This protein binds this small molecule.
Small molecule (SMILES): CC(=O)N[C@H]1[C@H](O[C@H]2[C@H](O)[C@@H](NC(C)=O)CO[C@@H]2CO)O[C@H](CO)[C@@H](O)[C@@H]1O

Sequence of chain 1.A:
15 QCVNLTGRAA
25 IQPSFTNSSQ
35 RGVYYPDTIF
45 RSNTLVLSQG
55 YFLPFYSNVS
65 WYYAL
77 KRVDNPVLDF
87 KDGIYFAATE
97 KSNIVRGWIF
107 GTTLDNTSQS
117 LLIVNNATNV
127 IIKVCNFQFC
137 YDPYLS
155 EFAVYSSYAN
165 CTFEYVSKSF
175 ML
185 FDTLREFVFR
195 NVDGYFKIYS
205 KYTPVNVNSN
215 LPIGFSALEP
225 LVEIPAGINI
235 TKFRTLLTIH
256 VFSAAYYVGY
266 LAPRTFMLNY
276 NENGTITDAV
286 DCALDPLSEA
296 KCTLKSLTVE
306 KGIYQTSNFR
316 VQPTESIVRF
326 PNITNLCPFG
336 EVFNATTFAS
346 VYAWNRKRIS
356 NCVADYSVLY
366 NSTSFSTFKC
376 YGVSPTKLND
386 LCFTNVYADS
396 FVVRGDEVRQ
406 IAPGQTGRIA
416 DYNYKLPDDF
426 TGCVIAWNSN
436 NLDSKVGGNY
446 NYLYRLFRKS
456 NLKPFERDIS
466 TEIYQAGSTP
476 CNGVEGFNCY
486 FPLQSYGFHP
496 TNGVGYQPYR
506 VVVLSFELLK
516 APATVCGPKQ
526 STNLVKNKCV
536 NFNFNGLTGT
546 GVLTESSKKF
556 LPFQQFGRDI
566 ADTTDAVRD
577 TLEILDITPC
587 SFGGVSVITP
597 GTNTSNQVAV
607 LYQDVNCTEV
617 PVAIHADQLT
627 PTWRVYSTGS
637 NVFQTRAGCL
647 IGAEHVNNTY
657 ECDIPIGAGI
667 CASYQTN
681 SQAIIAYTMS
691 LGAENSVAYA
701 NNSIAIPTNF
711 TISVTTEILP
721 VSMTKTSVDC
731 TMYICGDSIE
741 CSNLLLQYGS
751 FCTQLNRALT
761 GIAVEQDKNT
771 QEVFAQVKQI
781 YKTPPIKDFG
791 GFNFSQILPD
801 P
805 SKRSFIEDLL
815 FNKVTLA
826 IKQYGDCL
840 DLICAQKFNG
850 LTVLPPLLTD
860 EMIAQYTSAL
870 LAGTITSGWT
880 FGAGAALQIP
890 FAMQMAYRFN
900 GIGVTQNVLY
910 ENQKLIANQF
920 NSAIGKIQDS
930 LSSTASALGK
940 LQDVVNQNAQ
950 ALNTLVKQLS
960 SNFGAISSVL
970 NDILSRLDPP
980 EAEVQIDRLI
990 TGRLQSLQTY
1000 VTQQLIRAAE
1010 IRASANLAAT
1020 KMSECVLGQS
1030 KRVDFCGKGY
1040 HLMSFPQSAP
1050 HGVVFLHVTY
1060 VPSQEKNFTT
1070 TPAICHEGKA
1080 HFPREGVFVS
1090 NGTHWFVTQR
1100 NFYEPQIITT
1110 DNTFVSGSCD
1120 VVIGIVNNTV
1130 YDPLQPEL

Binding-site contacts:
Ligand atom C3 contacts residue ASN793 of chain 1.A at 3.8 Å.
Ligand atom C1 contacts residue SER795 of chain 1.A at 3.3 Å.
Ligand atom O6 contacts residue GLN796 of chain 1.A at 4.4 Å.
Ligand atom O5 contacts residue GLN796 of chain 1.A at 4.5 Å.
Ligand atom C1 contacts residue ASN793 of chain 1.A at 1.4 Å.
Ligand atom C4 contacts residue ASN793 of chain 1.A at 4.2 Å.
Ligand atom C5 contacts residue ASN793 of chain 1.A at 3.7 Å.
Ligand atom C8 contacts residue ASN793 of chain 1.A at 4.2 Å.
Ligand atom O5 contacts residue SER795 of chain 1.A at 3.1 Å (h-bond).
Ligand atom C6 contacts residue GLN796 of chain 1.A at 3.3 Å.
Ligand atom C7 contacts residue ASN793 of chain 1.A at 3.8 Å.
Ligand atom C5 contacts residue SER795 of chain 1.A at 3.3 Å.
Ligand atom C6 contacts residue SER795 of chain 1.A at 4.0 Å.
Ligand atom C2 contacts residue ASN793 of chain 1.A at 2.5 Å.
Ligand atom C5 contacts residue GLN796 of chain 1.A at 4.1 Å.
Ligand atom O5 contacts residue ASN793 of chain 1.A at 2.4 Å (h-bond).
Ligand atom N2 contacts residue ASN793 of chain 1.A at 2.9 Å (h-bond).